Binding-site contacts:
Ligand atom C2 contacts residue NAG1 of chain 3.KA at 4.2 Å.
Ligand atom C1 contacts residue LYS117 of chain 3.I at 3.9 Å.
Ligand atom C2 contacts residue LYS117 of chain 3.I at 4.2 Å.
Ligand atom C3 contacts residue ASN103 of chain 3.I at 3.8 Å.
Ligand atom N2 contacts residue NAG1 of chain 3.KA at 3.3 Å (h-bond).
Ligand atom O6 contacts residue TYR161 of chain 3.I at 3.5 Å (h-bond).
Ligand atom C7 contacts residue ASN103 of chain 3.I at 3.4 Å.
Ligand atom O7 contacts residue NAG1 of chain 3.KA at 3.0 Å (h-bond).
Ligand atom C8 contacts residue GLY114 of chain 3.I at 3.2 Å.
Ligand atom C6 contacts residue LYS117 of chain 3.I at 3.6 Å.
Ligand atom C5 contacts residue LYS117 of chain 3.I at 3.8 Å.
Ligand atom C7 contacts residue GLU115 of chain 3.I at 4.2 Å.
Ligand atom C6 contacts residue TYR161 of chain 3.I at 3.1 Å (hydrophobic).
Ligand atom O7 contacts residue ASP110 of chain 3.I at 3.3 Å (salt-bridge).
Ligand atom O7 contacts residue ASN107 of chain 3.I at 3.9 Å.
Ligand atom C5 contacts residue TYR161 of chain 3.I at 4.4 Å (hydrophobic).
Ligand atom N2 contacts residue ASN103 of chain 3.I at 2.9 Å (h-bond).
Ligand atom C1 contacts residue ASN103 of chain 3.I at 1.4 Å.
Ligand atom C4 contacts residue ASN103 of chain 3.I at 4.3 Å.
Ligand atom C4 contacts residue LYS117 of chain 3.I at 4.0 Å.
Ligand atom C8 contacts residue ASN103 of chain 3.I at 3.5 Å.
Ligand atom C7 contacts residue NAG1 of chain 3.KA at 3.8 Å.
Ligand atom C8 contacts residue GLU115 of chain 3.I at 3.2 Å.
Ligand atom O3 contacts residue GLU115 of chain 3.I at 3.9 Å.
Ligand atom O5 contacts residue LYS117 of chain 3.I at 3.0 Å (salt-bridge).
Ligand atom C5 contacts residue ASN103 of chain 3.I at 3.7 Å.
Ligand atom C2 contacts residue GLU115 of chain 3.I at 4.3 Å.
Ligand atom O7 contacts residue ASN103 of chain 3.I at 4.3 Å.
Ligand atom C1 contacts residue NAG1 of chain 3.KA at 4.3 Å.
Ligand atom C2 contacts residue ASN103 of chain 3.I at 2.5 Å.
Ligand atom O5 contacts residue ASN103 of chain 3.I at 2.4 Å (h-bond).
Ligand atom C7 contacts residue ASP110 of chain 3.I at 4.3 Å.

A protein and the small-molecule ligand that binds it are described below.
Small molecule (SMILES): CC(=O)N[C@@H]1[C@@H](O)[C@H](O)[C@@H](CO)O[C@H]1O

Sequence of chain 3.I:
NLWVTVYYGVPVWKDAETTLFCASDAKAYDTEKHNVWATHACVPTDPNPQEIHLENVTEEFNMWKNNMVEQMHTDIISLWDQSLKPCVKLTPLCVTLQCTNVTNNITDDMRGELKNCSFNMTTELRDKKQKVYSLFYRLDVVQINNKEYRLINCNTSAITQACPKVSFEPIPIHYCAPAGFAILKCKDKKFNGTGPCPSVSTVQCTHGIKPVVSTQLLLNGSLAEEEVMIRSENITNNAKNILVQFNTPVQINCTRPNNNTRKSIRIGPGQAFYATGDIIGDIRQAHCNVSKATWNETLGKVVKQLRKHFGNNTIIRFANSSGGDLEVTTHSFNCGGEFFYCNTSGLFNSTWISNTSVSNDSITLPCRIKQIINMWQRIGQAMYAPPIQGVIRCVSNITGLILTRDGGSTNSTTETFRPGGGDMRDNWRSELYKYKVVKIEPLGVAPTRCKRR